Sequence of chain 1.A:
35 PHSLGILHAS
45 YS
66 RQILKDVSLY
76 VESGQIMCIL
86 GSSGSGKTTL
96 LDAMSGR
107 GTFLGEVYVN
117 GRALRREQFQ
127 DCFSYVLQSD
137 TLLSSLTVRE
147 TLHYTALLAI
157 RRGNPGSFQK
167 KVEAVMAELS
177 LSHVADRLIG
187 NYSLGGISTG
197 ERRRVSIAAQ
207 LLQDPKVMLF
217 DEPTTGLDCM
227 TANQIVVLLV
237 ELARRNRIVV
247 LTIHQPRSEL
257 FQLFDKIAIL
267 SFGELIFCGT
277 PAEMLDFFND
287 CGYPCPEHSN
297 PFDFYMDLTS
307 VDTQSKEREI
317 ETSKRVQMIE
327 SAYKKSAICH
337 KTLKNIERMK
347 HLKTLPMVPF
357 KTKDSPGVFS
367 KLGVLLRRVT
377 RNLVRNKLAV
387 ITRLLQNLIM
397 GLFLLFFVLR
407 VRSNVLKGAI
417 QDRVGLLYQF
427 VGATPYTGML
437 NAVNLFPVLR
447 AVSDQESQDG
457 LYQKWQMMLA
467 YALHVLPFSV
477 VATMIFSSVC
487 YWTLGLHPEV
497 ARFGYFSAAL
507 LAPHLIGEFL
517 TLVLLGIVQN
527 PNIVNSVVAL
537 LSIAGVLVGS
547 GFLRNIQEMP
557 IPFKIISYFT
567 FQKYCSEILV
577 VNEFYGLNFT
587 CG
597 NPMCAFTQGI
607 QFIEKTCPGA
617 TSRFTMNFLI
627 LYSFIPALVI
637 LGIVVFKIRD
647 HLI

Sequence of chain 1.B:
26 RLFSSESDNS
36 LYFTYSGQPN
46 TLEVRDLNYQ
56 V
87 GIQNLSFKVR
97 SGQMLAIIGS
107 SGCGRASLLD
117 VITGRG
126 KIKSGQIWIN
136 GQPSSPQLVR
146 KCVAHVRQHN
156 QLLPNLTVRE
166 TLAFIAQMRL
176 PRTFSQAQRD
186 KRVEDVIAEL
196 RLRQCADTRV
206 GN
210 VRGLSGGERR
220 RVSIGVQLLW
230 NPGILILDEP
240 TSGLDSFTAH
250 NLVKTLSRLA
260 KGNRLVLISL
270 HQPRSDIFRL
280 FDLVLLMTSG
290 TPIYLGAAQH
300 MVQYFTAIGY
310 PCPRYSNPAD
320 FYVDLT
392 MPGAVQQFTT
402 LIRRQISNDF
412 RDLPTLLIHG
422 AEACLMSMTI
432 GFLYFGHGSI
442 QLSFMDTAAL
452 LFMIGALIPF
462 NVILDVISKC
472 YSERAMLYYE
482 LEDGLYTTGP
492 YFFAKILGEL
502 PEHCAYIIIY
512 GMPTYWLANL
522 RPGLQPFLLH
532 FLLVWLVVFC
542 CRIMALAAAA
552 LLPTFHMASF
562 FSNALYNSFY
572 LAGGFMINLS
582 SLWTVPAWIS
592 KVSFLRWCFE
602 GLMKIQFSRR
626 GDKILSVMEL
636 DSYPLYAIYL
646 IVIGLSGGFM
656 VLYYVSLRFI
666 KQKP

Binding-site contacts:
Ligand atom C14 contacts residue ILE529 of chain 1.A at 3.7 Å (hydrophobic).
Ligand atom C10 contacts residue GLU423 of chain 1.B at 4.1 Å.
Ligand atom C27 contacts residue ASN526 of chain 1.A at 3.7 Å.
Ligand atom C12 contacts residue ILE529 of chain 1.A at 4.2 Å (hydrophobic).
Ligand atom C5 contacts residue SER532 of chain 1.A at 4.5 Å.
Ligand atom O1 contacts residue LEU536 of chain 1.A at 4.1 Å.
Ligand atom C6 contacts residue SER532 of chain 1.A at 3.5 Å.
Ligand atom C13 contacts residue ILE529 of chain 1.A at 4.3 Å (hydrophobic).
Ligand atom C16 contacts residue ILE529 of chain 1.A at 4.3 Å (hydrophobic).
Ligand atom C7 contacts residue SER532 of chain 1.A at 3.4 Å.
Ligand atom C9 contacts residue ILE529 of chain 1.A at 4.3 Å (hydrophobic).
Ligand atom C4 contacts residue GLU423 of chain 1.B at 3.3 Å.
Ligand atom C5 contacts residue GLU423 of chain 1.B at 3.6 Å.
Ligand atom C6 contacts residue GLU423 of chain 1.B at 4.0 Å.
Ligand atom C8 contacts residue SER532 of chain 1.A at 4.4 Å.
Ligand atom C15 contacts residue ASN528 of chain 1.A at 4.5 Å.
Ligand atom C16 contacts residue ASN528 of chain 1.A at 4.2 Å.
Ligand atom C17 contacts residue ILE529 of chain 1.A at 4.0 Å (hydrophobic).
Ligand atom C8 contacts residue ILE529 of chain 1.A at 4.3 Å (hydrophobic).
Ligand atom C6 contacts residue LEU465 of chain 1.B at 3.7 Å (hydrophobic).
Ligand atom C15 contacts residue SER532 of chain 1.A at 4.1 Å.
Ligand atom C19 contacts residue GLU423 of chain 1.B at 3.2 Å.
Ligand atom C19 contacts residue ILE419 of chain 1.B at 3.6 Å (hydrophobic).
Ligand atom C7 contacts residue LEU465 of chain 1.B at 3.5 Å (hydrophobic).

A protein and the small-molecule ligand that binds it are described below.
Small molecule (SMILES): CC(C)[C@@H](C)/C=C/[C@@H](C)[C@H]1CC[C@H]2C3=CC=C4C[C@@H](O)CC[C@]4(C)[C@H]3CC[C@]12C